The small molecule below binds the protein below.
Small molecule (SMILES): C[C@H](C[C@@H](C[C@H](C[C@@H](C[C@@H](CCN1CCCC1=O)N1CCCC1=O)N1CCCC1=O)N1CCCC1=O)N1CCCC1=O)N1CCCC1=O

Sequence of chain 1.A:
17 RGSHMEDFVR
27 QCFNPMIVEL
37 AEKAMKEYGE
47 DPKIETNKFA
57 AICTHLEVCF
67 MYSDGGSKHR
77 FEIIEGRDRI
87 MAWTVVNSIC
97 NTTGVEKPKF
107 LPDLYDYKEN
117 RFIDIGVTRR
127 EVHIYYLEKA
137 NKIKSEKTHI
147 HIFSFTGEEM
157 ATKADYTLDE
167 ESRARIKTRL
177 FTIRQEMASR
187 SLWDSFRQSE

Binding-site contacts:
Ligand atom O03 contacts residue MET32 of chain 1.A at 3.6 Å (h-bond).
Ligand atom C33 contacts residue PHE66 of chain 1.A at 3.8 Å (hydrophobic).
Ligand atom O04 contacts residue MET32 of chain 1.A at 2.8 Å.
Ligand atom O04 contacts residue PHE66 of chain 1.A at 3.6 Å.
Ligand atom C11 contacts residue MET32 of chain 1.A at 4.4 Å (hydrophobic).
Ligand atom C30 contacts residue MET32 of chain 1.A at 4.0 Å (hydrophobic).
Ligand atom N05 contacts residue PHE66 of chain 1.A at 3.9 Å.
Ligand atom C24 contacts residue ILE79 of chain 1.A at 4.5 Å (hydrophobic).
Ligand atom O02 contacts residue LEU36 of chain 1.A at 4.1 Å.
Ligand atom O02 contacts residue PHE66 of chain 1.A at 3.9 Å.
Ligand atom C04 contacts residue PHE66 of chain 1.A at 4.3 Å (hydrophobic).
Ligand atom C01 contacts residue PHE66 of chain 1.A at 4.3 Å (hydrophobic).
Ligand atom C24 contacts residue ARG83 of chain 1.A at 4.2 Å.
Ligand atom C24 contacts residue GLU81 of chain 1.A at 4.1 Å.
Ligand atom C23 contacts residue GLU81 of chain 1.A at 4.3 Å.
Ligand atom C30 contacts residue PHE66 of chain 1.A at 3.7 Å (hydrophobic).
Ligand atom C32 contacts residue PHE66 of chain 1.A at 4.1 Å (hydrophobic).
Ligand atom C23 contacts residue GLY82 of chain 1.A at 4.4 Å.
Ligand atom N03 contacts residue ILE79 of chain 1.A at 4.4 Å.
Ligand atom C31 contacts residue PHE66 of chain 1.A at 3.9 Å (hydrophobic).
Ligand atom C24 contacts residue GLY82 of chain 1.A at 4.4 Å.
Ligand atom C25 contacts residue ARG83 of chain 1.A at 3.8 Å.
Ligand atom C25 contacts residue ILE79 of chain 1.A at 4.0 Å (hydrophobic).
Ligand atom C02 contacts residue ILE79 of chain 1.A at 3.9 Å (hydrophobic).
Ligand atom C04 contacts residue MET32 of chain 1.A at 4.3 Å (hydrophobic).
Ligand atom O02 contacts residue GLY82 of chain 1.A at 3.6 Å (h-bond).
Ligand atom C31 contacts residue ILE33 of chain 1.A at 4.4 Å (hydrophobic).
Ligand atom O02 contacts residue GLU81 of chain 1.A at 4.2 Å.
Ligand atom C22 contacts residue ILE79 of chain 1.A at 4.0 Å (hydrophobic).
Ligand atom O06 contacts residue ASN30 of chain 1.A at 4.1 Å.